Sequence of chain 1.A:
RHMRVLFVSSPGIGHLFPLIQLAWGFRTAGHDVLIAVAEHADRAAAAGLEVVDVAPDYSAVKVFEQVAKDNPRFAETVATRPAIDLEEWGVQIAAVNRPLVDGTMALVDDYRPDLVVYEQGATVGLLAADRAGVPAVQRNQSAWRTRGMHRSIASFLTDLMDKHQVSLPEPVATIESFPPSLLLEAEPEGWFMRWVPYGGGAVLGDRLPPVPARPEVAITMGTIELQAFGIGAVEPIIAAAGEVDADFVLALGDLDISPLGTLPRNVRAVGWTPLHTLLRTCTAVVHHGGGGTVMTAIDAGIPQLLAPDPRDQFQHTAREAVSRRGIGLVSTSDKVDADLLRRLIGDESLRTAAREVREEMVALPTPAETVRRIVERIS

Binding-site contacts:
Ligand atom O1 contacts residue GLN110 of chain 1.A at 3.0 Å (h-bond).
Ligand atom C20 contacts residue TYD1 of chain 1.C at 3.7 Å.
Ligand atom C9 contacts residue VAL114 of chain 1.A at 3.7 Å (hydrophobic).
Ligand atom O9 contacts residue GLN333 of chain 1.A at 2.6 Å (h-bond).
Ligand atom C18 contacts residue GLN138 of chain 1.A at 3.4 Å.
Ligand atom O2 contacts residue PHE332 of chain 1.A at 3.3 Å.
Ligand atom N2 contacts residue TYD1 of chain 1.C at 3.1 Å (h-bond).
Ligand atom O6 contacts residue GLY309 of chain 1.A at 3.5 Å (h-bond).
Ligand atom C1 contacts residue PHE332 of chain 1.A at 3.6 Å (hydrophobic).
Ligand atom C24 contacts residue GLY32 of chain 1.A at 3.5 Å.
Ligand atom C11 contacts residue PRO29 of chain 1.A at 3.5 Å (hydrophobic).
Ligand atom O9 contacts residue GLY308 of chain 1.A at 3.4 Å.
Ligand atom C24 contacts residue GLN159 of chain 1.A at 3.6 Å.
Ligand atom O1 contacts residue PHE332 of chain 1.A at 3.4 Å.
Ligand atom C17 contacts residue PHE332 of chain 1.A at 3.7 Å (hydrophobic).
Ligand atom C23 contacts residue TYD1 of chain 1.C at 3.4 Å.
Ligand atom C12 contacts residue PRO29 of chain 1.A at 3.6 Å (hydrophobic).
Ligand atom O4 contacts residue ILE111 of chain 1.A at 3.7 Å.
Ligand atom C1 contacts residue PHE82 of chain 1.A at 3.5 Å (hydrophobic).
Ligand atom N1 contacts residue PHE82 of chain 1.A at 3.4 Å.
Ligand atom C18 contacts residue TRP162 of chain 1.A at 3.6 Å (hydrophobic).
Ligand atom S1 contacts residue PHE332 of chain 1.A at 3.7 Å.
Ligand atom C18 contacts residue LEU104 of chain 1.A at 3.7 Å (hydrophobic).
Ligand atom N2 contacts residue GLY309 of chain 1.A at 3.1 Å (h-bond).
Ligand atom O6 contacts residue GLN159 of chain 1.A at 3.7 Å.
Ligand atom O1 contacts residue PHE82 of chain 1.A at 3.3 Å.
Ligand atom C10 contacts residue HIS33 of chain 1.A at 3.8 Å.
Ligand atom O8 contacts residue TYD1 of chain 1.C at 2.9 Å (h-bond).
Ligand atom O9 contacts residue PHE332 of chain 1.A at 3.4 Å (h-bond).
Ligand atom C21 contacts residue GLN333 of chain 1.A at 3.7 Å.
Ligand atom O8 contacts residue GLN333 of chain 1.A at 2.8 Å (h-bond).
Ligand atom N2 contacts residue SER160 of chain 1.A at 3.4 Å (h-bond).
Ligand atom O6 contacts residue SER160 of chain 1.A at 2.8 Å (h-bond).
Ligand atom C2 contacts residue PHE82 of chain 1.A at 3.7 Å (hydrophobic).
Ligand atom C10 contacts residue PHE82 of chain 1.A at 3.8 Å (hydrophobic).
Ligand atom S3 contacts residue GLY139 of chain 1.A at 3.6 Å (h-bond).
Ligand atom C21 contacts residue TYD1 of chain 1.C at 3.5 Å.
Ligand atom C19 contacts residue TYD1 of chain 1.C at 3.5 Å.
Ligand atom C8 contacts residue ASP330 of chain 1.A at 3.4 Å.
Ligand atom S2 contacts residue GLY139 of chain 1.A at 3.8 Å.

The small molecule below binds the protein below.
Small molecule (SMILES): COC(=O)NC1=C2/C(=C\CSSSC)[C@](O)(C#C/C=C\C#C[C@@H]2O[C@@H]2O[C@H](C)[C@@H](NO)[C@H](O)[C@H]2O)CC1=O